Sequence of chain 1.C:
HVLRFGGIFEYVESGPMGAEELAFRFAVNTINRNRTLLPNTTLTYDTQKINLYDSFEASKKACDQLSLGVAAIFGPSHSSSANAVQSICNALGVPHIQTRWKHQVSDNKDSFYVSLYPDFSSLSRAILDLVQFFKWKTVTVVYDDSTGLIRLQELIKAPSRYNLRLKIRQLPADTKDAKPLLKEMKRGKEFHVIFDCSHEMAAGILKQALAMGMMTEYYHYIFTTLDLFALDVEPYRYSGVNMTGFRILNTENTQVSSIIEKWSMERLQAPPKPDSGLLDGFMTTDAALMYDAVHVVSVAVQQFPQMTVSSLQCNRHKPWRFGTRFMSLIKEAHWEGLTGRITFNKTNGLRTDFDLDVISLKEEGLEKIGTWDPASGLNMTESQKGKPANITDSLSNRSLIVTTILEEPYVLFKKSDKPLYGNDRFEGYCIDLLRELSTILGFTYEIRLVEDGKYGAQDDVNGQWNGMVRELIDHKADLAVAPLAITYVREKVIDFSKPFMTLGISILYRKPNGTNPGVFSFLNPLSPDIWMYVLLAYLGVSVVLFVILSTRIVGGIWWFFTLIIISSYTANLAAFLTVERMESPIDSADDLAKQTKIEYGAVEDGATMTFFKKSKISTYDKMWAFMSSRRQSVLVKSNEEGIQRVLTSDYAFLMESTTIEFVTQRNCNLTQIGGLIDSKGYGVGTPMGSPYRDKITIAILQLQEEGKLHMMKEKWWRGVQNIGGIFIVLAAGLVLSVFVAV

Binding-site contacts:
Ligand atom CAI contacts residue ASN688 of chain 1.C at 3.2 Å.
Ligand atom CAT contacts residue TYR455 of chain 1.C at 3.7 Å (hydrophobic).
Ligand atom CAK contacts residue TYR455 of chain 1.C at 3.6 Å (hydrophobic).
Ligand atom CD contacts residue GLY655 of chain 1.C at 3.7 Å.
Ligand atom CD contacts residue THR657 of chain 1.C at 3.6 Å.
Ligand atom OE1 contacts residue GLY655 of chain 1.C at 3.5 Å.
Ligand atom OE2 contacts residue GLU705 of chain 1.C at 2.9 Å (salt-bridge).
Ligand atom C contacts residue ALA656 of chain 1.C at 3.5 Å (hydrophobic).
Ligand atom N contacts residue ALA485 of chain 1.C at 3.7 Å.
Ligand atom CAB contacts residue ASN688 of chain 1.C at 3.8 Å.
Ligand atom OAG contacts residue TYR455 of chain 1.C at 3.3 Å.
Ligand atom OXT contacts residue TYR455 of chain 1.C at 3.3 Å.
Ligand atom CAJ contacts residue GLU407 of chain 1.C at 3.3 Å.
Ligand atom CG contacts residue GLU705 of chain 1.C at 3.7 Å.
Ligand atom CAK contacts residue GLU407 of chain 1.C at 3.5 Å.
Ligand atom N contacts residue TYR455 of chain 1.C at 3.4 Å.
Ligand atom OXT contacts residue GLY655 of chain 1.C at 3.3 Å.
Ligand atom OAD contacts residue ILE405 of chain 1.C at 3.9 Å.
Ligand atom O contacts residue ALA656 of chain 1.C at 3.2 Å (h-bond).
Ligand atom C contacts residue TYR455 of chain 1.C at 3.6 Å (hydrophobic).
Ligand atom CAI contacts residue GLU407 of chain 1.C at 3.6 Å.
Ligand atom O contacts residue ARG490 of chain 1.C at 2.5 Å (salt-bridge).
Ligand atom OE2 contacts residue THR657 of chain 1.C at 2.5 Å (h-bond).
Ligand atom N contacts residue LEU484 of chain 1.C at 3.6 Å.
Ligand atom C contacts residue GLY655 of chain 1.C at 3.6 Å.
Ligand atom N contacts residue PRO483 of chain 1.C at 3.7 Å.
Ligand atom CD contacts residue GLU705 of chain 1.C at 3.4 Å.
Ligand atom C contacts residue ARG490 of chain 1.C at 3.5 Å.
Ligand atom OAD contacts residue TYR455 of chain 1.C at 3.4 Å.
Ligand atom CAL contacts residue PRO483 of chain 1.C at 3.3 Å (hydrophobic).
Ligand atom CAQ contacts residue TYR455 of chain 1.C at 3.5 Å (hydrophobic).
Ligand atom CD contacts residue ALA656 of chain 1.C at 3.5 Å (hydrophobic).
Ligand atom OE1 contacts residue THR657 of chain 1.C at 3.4 Å.
Ligand atom OE2 contacts residue ALA656 of chain 1.C at 2.7 Å (h-bond).
Ligand atom CAB contacts residue LYS686 of chain 1.C at 3.5 Å.
Ligand atom CAL contacts residue TYR455 of chain 1.C at 3.6 Å (hydrophobic).
Ligand atom O contacts residue GLY655 of chain 1.C at 3.7 Å.
Ligand atom CAJ contacts residue ASN688 of chain 1.C at 3.3 Å.
Ligand atom OE1 contacts residue VAL652 of chain 1.C at 3.4 Å.
Ligand atom OE2 contacts residue GLY655 of chain 1.C at 3.5 Å.

This protein binds this small molecule.
Small molecule (SMILES): C/C(=C/C=C/[C@@H](C)C(=O)O)[C@H]1CN[C@H](C(=O)O)[C@H]1CC(=O)O